A protein and the small-molecule ligand that binds it are described below.
Small molecule (SMILES): O=c1[nH]cnc2c1ncn2[C@@H]1O[C@H](COP(=O)(O)O)[C@@H](O)[C@H]1O

Binding-site contacts:
Ligand atom N7 contacts residue MET390 of chain 4.A at 3.2 Å (h-bond).
Ligand atom P contacts residue SER305 of chain 4.A at 3.6 Å.
Ligand atom O2P contacts residue SER305 of chain 4.A at 2.8 Å (h-bond).
Ligand atom C6 contacts residue MET390 of chain 4.A at 3.8 Å (hydrophobic).
Ligand atom O3' contacts residue ALA50 of chain 4.A at 3.3 Å.
Ligand atom C5' contacts residue TYR387 of chain 4.A at 3.6 Å (hydrophobic).
Ligand atom O2' contacts residue ASP340 of chain 4.A at 2.4 Å (salt-bridge).
Ligand atom O6 contacts residue GLU420 of chain 4.A at 3.5 Å (salt-bridge).
Ligand atom O1P contacts residue SER364 of chain 4.A at 2.8 Å (h-bond).
Ligand atom O5' contacts residue SER305 of chain 4.A at 3.6 Å (h-bond).
Ligand atom O3P contacts residue MET362 of chain 4.A at 3.7 Å.
Ligand atom O3' contacts residue ASP340 of chain 4.A at 2.6 Å (salt-bridge).
Ligand atom C6 contacts residue GLU420 of chain 4.A at 3.7 Å.
Ligand atom C2' contacts residue ASP340 of chain 4.A at 3.6 Å.
Ligand atom N3 contacts residue CYS307 of chain 4.A at 3.0 Å (h-bond).
Ligand atom O3' contacts residue MET361 of chain 4.A at 3.5 Å (h-bond).
Ligand atom C5 contacts residue ILE306 of chain 4.A at 3.6 Å (hydrophobic).
Ligand atom O2P contacts residue GLY304 of chain 4.A at 3.8 Å.
Ligand atom P contacts residue TYR387 of chain 4.A at 3.7 Å.
Ligand atom C8 contacts residue MET52 of chain 4.A at 3.8 Å (hydrophobic).
Ligand atom O6 contacts residue GLY421 of chain 4.A at 3.2 Å.
Ligand atom O4' contacts residue GLY304 of chain 4.A at 3.7 Å.
Ligand atom C4' contacts residue ASP340 of chain 4.A at 3.4 Å.
Ligand atom O3P contacts residue GLY363 of chain 4.A at 2.9 Å (h-bond).
Ligand atom C3' contacts residue ASP340 of chain 4.A at 3.4 Å.
Ligand atom N7 contacts residue ILE306 of chain 4.A at 3.2 Å.
Ligand atom N1 contacts residue CYS307 of chain 4.A at 3.5 Å (h-bond).
Ligand atom N7 contacts residue GLY389 of chain 4.A at 3.7 Å.
Ligand atom O6 contacts residue MET390 of chain 4.A at 3.2 Å (h-bond).
Ligand atom C2 contacts residue CYS307 of chain 4.A at 2.6 Å (hydrophobic).
Ligand atom N1 contacts residue GLU420 of chain 4.A at 3.1 Å (salt-bridge).
Ligand atom O2P contacts residue GLY342 of chain 4.A at 3.2 Å (h-bond).
Ligand atom O1P contacts residue TYR387 of chain 4.A at 2.4 Å (h-bond).
Ligand atom C8 contacts residue ILE306 of chain 4.A at 3.4 Å (hydrophobic).
Ligand atom O1P contacts residue SER305 of chain 4.A at 3.2 Å.
Ligand atom O6 contacts residue GLY389 of chain 4.A at 3.6 Å.
Ligand atom O5' contacts residue GLY304 of chain 4.A at 3.7 Å.
Ligand atom C2 contacts residue THR309 of chain 4.A at 3.5 Å.
Ligand atom O3P contacts residue SER364 of chain 4.A at 3.6 Å (h-bond).
Ligand atom O2' contacts residue ASN279 of chain 4.A at 3.7 Å.

Sequence of chain 4.A:
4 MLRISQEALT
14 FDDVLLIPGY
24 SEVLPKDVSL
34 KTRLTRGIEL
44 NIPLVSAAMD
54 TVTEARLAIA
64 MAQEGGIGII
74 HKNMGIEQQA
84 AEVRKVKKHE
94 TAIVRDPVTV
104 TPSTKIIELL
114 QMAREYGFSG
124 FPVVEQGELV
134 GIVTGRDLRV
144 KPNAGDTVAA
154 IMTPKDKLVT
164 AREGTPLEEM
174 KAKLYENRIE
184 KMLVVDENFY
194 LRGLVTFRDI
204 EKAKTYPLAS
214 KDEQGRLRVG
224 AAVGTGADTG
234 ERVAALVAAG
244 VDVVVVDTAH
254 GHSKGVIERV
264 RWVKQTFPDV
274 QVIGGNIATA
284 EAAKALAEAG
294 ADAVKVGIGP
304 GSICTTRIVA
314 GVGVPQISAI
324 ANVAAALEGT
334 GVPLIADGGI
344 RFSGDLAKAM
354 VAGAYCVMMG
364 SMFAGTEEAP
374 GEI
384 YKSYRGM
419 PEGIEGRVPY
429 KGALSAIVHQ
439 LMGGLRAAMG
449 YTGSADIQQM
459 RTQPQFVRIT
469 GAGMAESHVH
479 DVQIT